Sequence of chain 1.A:
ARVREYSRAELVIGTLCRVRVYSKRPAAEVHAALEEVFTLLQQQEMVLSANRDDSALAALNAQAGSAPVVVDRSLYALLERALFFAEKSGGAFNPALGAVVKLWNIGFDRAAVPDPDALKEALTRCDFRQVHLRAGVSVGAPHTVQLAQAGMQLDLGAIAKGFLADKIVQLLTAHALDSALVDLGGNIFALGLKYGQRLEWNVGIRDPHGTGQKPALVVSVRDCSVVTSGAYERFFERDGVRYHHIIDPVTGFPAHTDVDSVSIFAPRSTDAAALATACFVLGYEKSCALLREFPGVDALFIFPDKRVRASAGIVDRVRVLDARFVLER

Binding-site contacts:
Ligand atom N7 contacts residue LEU101 of chain 1.A at 3.9 Å.
Ligand atom N7 contacts residue HIS256 of chain 1.A at 3.7 Å.
Ligand atom O2' contacts residue EDO1 of chain 1.L at 3.9 Å.
Ligand atom C6 contacts residue THR288 of chain 1.A at 3.8 Å.
Ligand atom C2' contacts residue VAL105 of chain 1.A at 3.7 Å (hydrophobic).
Ligand atom N1 contacts residue ASN98 of chain 1.A at 3.1 Å (h-bond).
Ligand atom C2' contacts residue ASP159 of chain 1.A at 3.5 Å.
Ligand atom N3 contacts residue ALA162 of chain 1.A at 3.7 Å.
Ligand atom N3 contacts residue ASN98 of chain 1.A at 3.7 Å.
Ligand atom O4' contacts residue ALA162 of chain 1.A at 3.1 Å (h-bond).
Ligand atom C4' contacts residue ALA162 of chain 1.A at 3.7 Å (hydrophobic).
Ligand atom O3' contacts residue EDO1 of chain 1.L at 2.5 Å (h-bond).
Ligand atom C5' contacts residue ALA162 of chain 1.A at 3.8 Å (hydrophobic).
Ligand atom C5 contacts residue LEU101 of chain 1.A at 3.7 Å (hydrophobic).
Ligand atom N7 contacts residue ILE257 of chain 1.A at 3.8 Å.
Ligand atom O3' contacts residue HIS256 of chain 1.A at 3.9 Å.
Ligand atom N6 contacts residue LEU101 of chain 1.A at 3.9 Å.
Ligand atom C6 contacts residue ILE258 of chain 1.A at 4.0 Å (hydrophobic).
Ligand atom O5' contacts residue ILE257 of chain 1.A at 3.8 Å.
Ligand atom C3' contacts residue HIS256 of chain 1.A at 3.6 Å.
Ligand atom O5' contacts residue HIS256 of chain 1.A at 2.7 Å (h-bond).
Ligand atom C3' contacts residue EDO1 of chain 1.L at 3.2 Å.
Ligand atom C5' contacts residue HIS256 of chain 1.A at 3.4 Å.
Ligand atom C4' contacts residue GLY161 of chain 1.A at 3.7 Å.
Ligand atom O2' contacts residue VAL105 of chain 1.A at 3.5 Å.
Ligand atom N1 contacts residue THR288 of chain 1.A at 3.8 Å.
Ligand atom C8 contacts residue HIS256 of chain 1.A at 3.2 Å.
Ligand atom N6 contacts residue ILE258 of chain 1.A at 2.8 Å (h-bond).
Ligand atom O2' contacts residue ASP159 of chain 1.A at 2.7 Å (salt-bridge).
Ligand atom C1' contacts residue ASP159 of chain 1.A at 3.8 Å.
Ligand atom N6 contacts residue ALA96 of chain 1.A at 3.0 Å (h-bond).
Ligand atom C2 contacts residue PHE97 of chain 1.A at 3.6 Å (hydrophobic).
Ligand atom C8 contacts residue EDO1 of chain 1.L at 3.5 Å.
Ligand atom C6 contacts residue LEU101 of chain 1.A at 3.7 Å (hydrophobic).
Ligand atom C2 contacts residue ASN98 of chain 1.A at 3.0 Å.
Ligand atom O4' contacts residue GLY161 of chain 1.A at 3.5 Å.
Ligand atom C2' contacts residue EDO1 of chain 1.L at 3.1 Å.
Ligand atom N1 contacts residue PHE97 of chain 1.A at 3.7 Å.
Ligand atom N7 contacts residue ILE258 of chain 1.A at 3.1 Å (h-bond).
Ligand atom C8 contacts residue ILE258 of chain 1.A at 3.8 Å (hydrophobic).

The small molecule below binds the protein below.
Small molecule (SMILES): Nc1ncnc2c1ncn2[C@@H]1O[C@H](CO)[C@@H](O)[C@H]1O